A protein and the small-molecule ligand that binds it are described below.
Small molecule (SMILES): CC(C)CCC[C@@H](C)[C@H]1CC[C@H]2[C@@H]3CC=C4C[C@@H](O)CC[C@]4(C)[C@H]3CC[C@]12C

Sequence of chain 1.A:
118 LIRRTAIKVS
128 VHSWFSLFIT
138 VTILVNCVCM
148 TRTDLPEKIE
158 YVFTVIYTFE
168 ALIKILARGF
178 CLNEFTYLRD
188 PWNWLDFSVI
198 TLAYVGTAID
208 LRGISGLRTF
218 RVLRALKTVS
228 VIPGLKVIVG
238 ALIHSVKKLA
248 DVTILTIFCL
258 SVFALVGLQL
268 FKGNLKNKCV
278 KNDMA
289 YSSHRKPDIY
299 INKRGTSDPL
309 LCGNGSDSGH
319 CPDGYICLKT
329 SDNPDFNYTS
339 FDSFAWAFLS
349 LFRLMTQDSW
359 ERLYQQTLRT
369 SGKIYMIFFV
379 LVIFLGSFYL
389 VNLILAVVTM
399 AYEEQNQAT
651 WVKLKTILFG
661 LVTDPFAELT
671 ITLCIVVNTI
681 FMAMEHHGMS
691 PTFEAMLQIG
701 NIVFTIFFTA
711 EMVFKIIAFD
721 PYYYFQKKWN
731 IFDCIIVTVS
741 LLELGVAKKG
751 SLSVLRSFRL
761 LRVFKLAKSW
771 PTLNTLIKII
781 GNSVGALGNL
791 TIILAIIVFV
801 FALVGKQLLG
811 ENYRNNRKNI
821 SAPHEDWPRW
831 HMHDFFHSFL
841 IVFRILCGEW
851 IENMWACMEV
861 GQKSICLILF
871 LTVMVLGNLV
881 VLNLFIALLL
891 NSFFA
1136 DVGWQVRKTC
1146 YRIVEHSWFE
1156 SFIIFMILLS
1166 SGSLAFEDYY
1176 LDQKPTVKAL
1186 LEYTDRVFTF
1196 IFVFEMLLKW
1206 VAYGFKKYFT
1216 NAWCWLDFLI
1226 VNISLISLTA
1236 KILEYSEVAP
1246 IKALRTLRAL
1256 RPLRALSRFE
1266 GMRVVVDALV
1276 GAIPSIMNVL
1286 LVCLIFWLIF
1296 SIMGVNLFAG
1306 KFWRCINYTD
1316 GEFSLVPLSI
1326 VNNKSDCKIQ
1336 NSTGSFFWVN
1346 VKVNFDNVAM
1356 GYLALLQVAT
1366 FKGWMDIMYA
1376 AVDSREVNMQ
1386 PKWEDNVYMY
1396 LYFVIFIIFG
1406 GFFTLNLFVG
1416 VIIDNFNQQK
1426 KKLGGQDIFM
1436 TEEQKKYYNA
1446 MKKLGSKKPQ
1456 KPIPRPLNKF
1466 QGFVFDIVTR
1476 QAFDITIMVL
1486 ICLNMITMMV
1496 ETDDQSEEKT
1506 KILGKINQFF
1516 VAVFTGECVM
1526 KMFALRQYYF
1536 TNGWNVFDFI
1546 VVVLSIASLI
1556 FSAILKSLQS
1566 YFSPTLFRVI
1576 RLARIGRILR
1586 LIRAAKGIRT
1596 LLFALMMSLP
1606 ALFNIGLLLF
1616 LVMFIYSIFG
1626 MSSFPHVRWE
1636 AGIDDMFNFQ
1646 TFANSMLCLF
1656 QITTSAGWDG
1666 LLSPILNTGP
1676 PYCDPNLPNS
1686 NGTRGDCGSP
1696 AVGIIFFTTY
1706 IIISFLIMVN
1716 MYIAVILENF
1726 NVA

Binding-site contacts:
Ligand atom C16 contacts residue ALA1217 of chain 1.A at 4.3 Å (hydrophobic).
Ligand atom C24 contacts residue TRP1220 of chain 1.A at 4.0 Å (hydrophobic).
Ligand atom C9 contacts residue THR1215 of chain 1.A at 4.2 Å.
Ligand atom C17 contacts residue TRP1220 of chain 1.A at 4.2 Å (hydrophobic).
Ligand atom C7 contacts residue THR1215 of chain 1.A at 4.0 Å.
Ligand atom C1 contacts residue THR1215 of chain 1.A at 4.3 Å.
Ligand atom C5 contacts residue THR1215 of chain 1.A at 4.1 Å.
Ligand atom C11 contacts residue PHE1214 of chain 1.A at 4.5 Å (hydrophobic).
Ligand atom C21 contacts residue TRP1220 of chain 1.A at 3.9 Å (hydrophobic).
Ligand atom C4 contacts residue THR1215 of chain 1.A at 3.6 Å.
Ligand atom C12 contacts residue PHE1214 of chain 1.A at 4.1 Å (hydrophobic).
Ligand atom C15 contacts residue ALA1217 of chain 1.A at 3.6 Å (hydrophobic).
Ligand atom C23 contacts residue TRP1220 of chain 1.A at 3.5 Å (hydrophobic).
Ligand atom C27 contacts residue LEU1224 of chain 1.A at 4.5 Å (hydrophobic).
Ligand atom C12 contacts residue TRP1220 of chain 1.A at 4.5 Å (hydrophobic).
Ligand atom C6 contacts residue THR1215 of chain 1.A at 4.4 Å.
Ligand atom C25 contacts residue TRP1220 of chain 1.A at 4.1 Å (hydrophobic).